Binding-site contacts:
Ligand atom O contacts residue TYR84 of chain 1.G at 3.4 Å (h-bond).
Ligand atom C contacts residue TYR7 of chain 1.G at 3.4 Å (hydrophobic).
Ligand atom N contacts residue TYR7 of chain 1.G at 2.9 Å (h-bond).
Ligand atom OXT contacts residue TYR84 of chain 1.G at 2.8 Å (h-bond).
Ligand atom O contacts residue TYR7 of chain 1.G at 3.2 Å.
Ligand atom N contacts residue GLN70 of chain 1.G at 2.7 Å (h-bond).
Ligand atom C contacts residue TRP73 of chain 1.G at 3.4 Å (hydrophobic).
Ligand atom O contacts residue LYS66 of chain 1.G at 2.7 Å (salt-bridge).
Ligand atom CB contacts residue TRP73 of chain 1.G at 3.4 Å (hydrophobic).
Ligand atom ND2 contacts residue GLN70 of chain 1.G at 3.4 Å (h-bond).
Ligand atom O contacts residue TRP73 of chain 1.G at 3.0 Å (h-bond).
Ligand atom N contacts residue GLU63 of chain 1.G at 2.9 Å (salt-bridge).
Ligand atom CD2 contacts residue LYS66 of chain 1.G at 3.3 Å.
Ligand atom O contacts residue HIS155 of chain 1.G at 3.1 Å (h-bond).
Ligand atom O contacts residue THR143 of chain 1.G at 2.7 Å (h-bond).
Ligand atom O contacts residue TRP147 of chain 1.G at 3.2 Å (h-bond).
Ligand atom O contacts residue TYR159 of chain 1.G at 2.9 Å (h-bond).
Ligand atom CD2 contacts residue TRP147 of chain 1.G at 3.3 Å (hydrophobic).
Ligand atom OD1 contacts residue TRP73 of chain 1.G at 3.4 Å.
Ligand atom O contacts residue GLN70 of chain 1.G at 3.3 Å (h-bond).
Ligand atom CB contacts residue GLU63 of chain 1.G at 3.3 Å.
Ligand atom OAC contacts residue SER150 of chain 1.G at 2.8 Å (h-bond).
Ligand atom O contacts residue LYS146 of chain 1.G at 3.0 Å (salt-bridge).
Ligand atom CZ contacts residue LYS66 of chain 1.G at 3.3 Å.
Ligand atom ND2 contacts residue GLN97 of chain 1.G at 3.5 Å (h-bond).
Ligand atom CB contacts residue GLN70 of chain 1.G at 3.3 Å.
Ligand atom N contacts residue TYR171 of chain 1.G at 2.6 Å (h-bond).
Ligand atom N contacts residue LYS66 of chain 1.G at 3.4 Å (salt-bridge).
Ligand atom CG contacts residue SER99 of chain 1.G at 3.4 Å.
Ligand atom CE2 contacts residue LYS66 of chain 1.G at 3.2 Å.
Ligand atom C contacts residue THR143 of chain 1.G at 3.4 Å.
Ligand atom N contacts residue TYR7 of chain 1.G at 3.3 Å (h-bond).
Ligand atom OD1 contacts residue GLN97 of chain 1.G at 3.2 Å (h-bond).
Ligand atom N contacts residue SER77 of chain 1.G at 3.3 Å (h-bond).
Ligand atom CG contacts residue GLN70 of chain 1.G at 3.3 Å.
Ligand atom OXT contacts residue ASN80 of chain 1.G at 3.0 Å (h-bond).
Ligand atom CA contacts residue TYR171 of chain 1.G at 3.5 Å (hydrophobic).
Ligand atom CD1 contacts residue GLU63 of chain 1.G at 3.5 Å.
Ligand atom CD1 contacts residue TRP167 of chain 1.G at 3.4 Å (hydrophobic).
Ligand atom C contacts residue TYR84 of chain 1.G at 3.5 Å (hydrophobic).

The protein below binds the small molecule below.
Small molecule (SMILES): CC(C)C[C@H](NC(=O)[C@H](C)NC(=O)C[C@@H](c1ccccc1[N+](=O)O)N1O[C@@H]1[C@H](Cc1ccc(O)cc1)NC(=O)[C@H](CC(N)=O)NC(=O)CNC(=O)[C@@H]1CCCN1C(=O)[C@H](C)NC(=O)[C@@H](N)Cc1ccccc1)C(=O)O

Sequence of chain 1.G:
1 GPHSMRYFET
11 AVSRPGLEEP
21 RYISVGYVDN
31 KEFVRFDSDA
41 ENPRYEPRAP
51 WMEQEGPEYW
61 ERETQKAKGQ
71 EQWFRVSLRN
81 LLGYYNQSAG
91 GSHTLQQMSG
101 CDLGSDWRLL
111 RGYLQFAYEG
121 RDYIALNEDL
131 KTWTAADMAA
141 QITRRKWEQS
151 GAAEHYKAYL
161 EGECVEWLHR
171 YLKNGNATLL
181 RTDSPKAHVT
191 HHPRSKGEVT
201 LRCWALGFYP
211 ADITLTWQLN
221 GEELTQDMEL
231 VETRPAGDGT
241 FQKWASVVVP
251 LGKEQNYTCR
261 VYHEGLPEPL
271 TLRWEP